Sequence of chain 48.C:
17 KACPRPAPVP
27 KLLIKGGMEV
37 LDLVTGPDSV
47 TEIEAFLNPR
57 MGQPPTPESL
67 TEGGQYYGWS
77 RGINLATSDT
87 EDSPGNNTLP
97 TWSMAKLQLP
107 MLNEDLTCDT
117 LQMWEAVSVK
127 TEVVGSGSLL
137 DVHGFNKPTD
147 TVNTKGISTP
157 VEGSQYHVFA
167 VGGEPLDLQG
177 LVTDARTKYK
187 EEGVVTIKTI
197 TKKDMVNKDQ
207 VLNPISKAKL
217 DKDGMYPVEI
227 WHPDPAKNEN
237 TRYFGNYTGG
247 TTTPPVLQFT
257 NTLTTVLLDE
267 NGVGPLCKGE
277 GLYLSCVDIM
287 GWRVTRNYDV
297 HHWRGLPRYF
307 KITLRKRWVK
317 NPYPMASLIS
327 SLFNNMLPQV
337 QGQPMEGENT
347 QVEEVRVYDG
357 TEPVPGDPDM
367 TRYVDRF

This protein binds this small molecule.
Small molecule (SMILES): CC(=O)N[C@H]1[C@H]([C@H](O)[C@H](O)CO)O[C@@](O[C@H]2[C@@H](O)[C@@H](CO)O[C@@H](O[C@H]3[C@H](O)[C@@H](O)[C@H](O)O[C@@H]3CO)[C@@H]2O)(C(=O)O)C[C@@H]1O

Sequence of chain 48.D:
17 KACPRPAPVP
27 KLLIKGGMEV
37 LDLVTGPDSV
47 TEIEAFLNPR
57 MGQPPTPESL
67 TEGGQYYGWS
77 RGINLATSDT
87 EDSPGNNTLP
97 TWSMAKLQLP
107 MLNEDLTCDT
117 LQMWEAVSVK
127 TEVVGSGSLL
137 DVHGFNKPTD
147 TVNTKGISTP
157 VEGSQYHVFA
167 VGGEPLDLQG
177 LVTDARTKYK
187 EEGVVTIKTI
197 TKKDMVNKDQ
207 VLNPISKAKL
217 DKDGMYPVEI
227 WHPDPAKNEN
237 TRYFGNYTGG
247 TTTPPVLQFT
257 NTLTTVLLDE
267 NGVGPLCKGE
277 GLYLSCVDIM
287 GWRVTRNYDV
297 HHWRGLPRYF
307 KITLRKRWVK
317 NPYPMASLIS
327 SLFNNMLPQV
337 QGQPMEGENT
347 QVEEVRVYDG

Binding-site contacts:
Ligand atom O9 contacts residue ARG77 of chain 48.C at 3.8 Å.
Ligand atom O4 contacts residue ARG289 of chain 48.C at 4.4 Å.
Ligand atom O8 contacts residue ARG77 of chain 48.C at 3.6 Å (salt-bridge).
Ligand atom O10 contacts residue THR291 of chain 48.C at 4.4 Å.
Ligand atom C4 contacts residue TYR72 of chain 48.C at 3.4 Å (hydrophobic).
Ligand atom C6 contacts residue TYR72 of chain 48.C at 3.9 Å (hydrophobic).
Ligand atom O4 contacts residue ASN80 of chain 48.C at 4.3 Å.
Ligand atom O4 contacts residue HIS298 of chain 48.C at 3.2 Å (h-bond).
Ligand atom C5 contacts residue TYR72 of chain 48.C at 3.6 Å (hydrophobic).
Ligand atom C3 contacts residue GLY78 of chain 48.C at 3.9 Å.
Ligand atom C3 contacts residue GLY78 of chain 48.C at 4.3 Å.
Ligand atom C1 contacts residue GLY78 of chain 48.C at 4.2 Å.
Ligand atom C2 contacts residue GLY78 of chain 48.C at 4.1 Å.
Ligand atom O4 contacts residue ILE79 of chain 48.C at 3.7 Å.
Ligand atom C10 contacts residue TYR72 of chain 48.C at 4.0 Å (hydrophobic).
Ligand atom C4 contacts residue ARG77 of chain 48.C at 4.4 Å.
Ligand atom C11 contacts residue ASP85 of chain 48.D at 4.0 Å.
Ligand atom C3 contacts residue HIS298 of chain 48.C at 3.5 Å.
Ligand atom O1B contacts residue ARG77 of chain 48.C at 2.7 Å (salt-bridge).
Ligand atom N5 contacts residue TYR72 of chain 48.C at 3.1 Å (h-bond).
Ligand atom O10 contacts residue ASN293 of chain 48.C at 4.5 Å.
Ligand atom C1 contacts residue ARG77 of chain 48.C at 3.3 Å.
Ligand atom C2 contacts residue ARG77 of chain 48.C at 4.4 Å.
Ligand atom C11 contacts residue TYR72 of chain 48.C at 4.3 Å (hydrophobic).
Ligand atom O1A contacts residue ARG77 of chain 48.C at 3.0 Å (salt-bridge).
Ligand atom C3 contacts residue ARG77 of chain 48.C at 4.2 Å.
Ligand atom O1A contacts residue HIS298 of chain 48.C at 4.3 Å.
Ligand atom O3 contacts residue GLY78 of chain 48.C at 3.4 Å.
Ligand atom C1 contacts residue TYR72 of chain 48.C at 4.3 Å (hydrophobic).
Ligand atom C4 contacts residue GLY78 of chain 48.C at 3.2 Å.
Ligand atom O4 contacts residue TYR72 of chain 48.C at 3.8 Å.
Ligand atom O3 contacts residue VAL296 of chain 48.C at 4.4 Å.
Ligand atom C4 contacts residue HIS298 of chain 48.C at 3.8 Å.
Ligand atom C6 contacts residue ASN93 of chain 48.C at 3.7 Å.
Ligand atom O4 contacts residue GLY78 of chain 48.C at 3.1 Å.
Ligand atom O1A contacts residue TYR72 of chain 48.C at 3.6 Å.
Ligand atom O6 contacts residue ASN93 of chain 48.C at 3.4 Å (h-bond).
Ligand atom O4 contacts residue THR291 of chain 48.C at 3.3 Å.
Ligand atom O1B contacts residue TYR72 of chain 48.C at 4.4 Å.
Ligand atom O1A contacts residue GLY78 of chain 48.C at 3.8 Å.